The small molecule below binds the protein below.
Small molecule (SMILES): O=C[C@H](O)[C@@H](O)[C@H](O)[C@H](O)C(=O)O

Binding-site contacts:
Ligand atom O6B contacts residue MET258 of chain 1.G at 3.3 Å.
Ligand atom C1 contacts residue TRP326 of chain 1.G at 3.5 Å (hydrophobic).
Ligand atom C2 contacts residue ARG357 of chain 1.G at 3.8 Å.
Ligand atom O4 contacts residue ARG357 of chain 1.G at 3.8 Å.
Ligand atom C3 contacts residue TRP326 of chain 1.G at 3.9 Å (hydrophobic).
Ligand atom O4 contacts residue LYS263 of chain 1.G at 3.7 Å.
Ligand atom O5 contacts residue HIS28 of chain 1.G at 3.6 Å.
Ligand atom O6B contacts residue ARG170 of chain 1.G at 2.9 Å (salt-bridge).
Ligand atom C5 contacts residue ZN1 of chain 1.IA at 2.9 Å.
Ligand atom C4 contacts residue ARG357 of chain 1.G at 3.8 Å.
Ligand atom C4 contacts residue HIS28 of chain 1.G at 3.9 Å.
Ligand atom C3 contacts residue ARG357 of chain 1.G at 3.9 Å.
Ligand atom C6 contacts residue MET258 of chain 1.G at 3.8 Å (hydrophobic).
Ligand atom O1 contacts residue TRP326 of chain 1.G at 3.8 Å.
Ligand atom O5 contacts residue ZN1 of chain 1.IA at 2.0 Å.
Ligand atom O3 contacts residue TRP326 of chain 1.G at 4.0 Å.
Ligand atom O1 contacts residue TYR50 of chain 1.G at 2.7 Å (h-bond).
Ligand atom O6B contacts residue ZN1 of chain 1.IA at 2.5 Å.
Ligand atom C6 contacts residue ZN1 of chain 1.IA at 3.1 Å.
Ligand atom O6A contacts residue ARG170 of chain 1.G at 2.6 Å (salt-bridge).
Ligand atom C6 contacts residue TRP325 of chain 1.G at 3.9 Å (hydrophobic).
Ligand atom O3 contacts residue ARG357 of chain 1.G at 3.1 Å (salt-bridge).
Ligand atom O5 contacts residue TRP325 of chain 1.G at 2.8 Å (h-bond).
Ligand atom O6B contacts residue HIS26 of chain 1.G at 3.5 Å (h-bond).
Ligand atom O5 contacts residue HIS26 of chain 1.G at 3.8 Å.
Ligand atom C5 contacts residue TRP325 of chain 1.G at 3.6 Å (hydrophobic).
Ligand atom C1 contacts residue TYR50 of chain 1.G at 3.3 Å (hydrophobic).
Ligand atom C2 contacts residue ASP355 of chain 1.G at 3.9 Å.
Ligand atom C6 contacts residue ARG170 of chain 1.G at 3.3 Å.
Ligand atom O2 contacts residue HIS49 of chain 1.G at 3.5 Å (h-bond).
Ligand atom O6A contacts residue TRP325 of chain 1.G at 3.8 Å.
Ligand atom O5 contacts residue ASP355 of chain 1.G at 3.2 Å (salt-bridge).
Ligand atom O1 contacts residue ASP355 of chain 1.G at 3.4 Å (salt-bridge).
Ligand atom O3 contacts residue HIS49 of chain 1.G at 3.0 Å (h-bond).
Ligand atom O2 contacts residue ARG357 of chain 1.G at 2.6 Å (salt-bridge).
Ligand atom C4 contacts residue ZN1 of chain 1.IA at 3.5 Å.
Ligand atom O6A contacts residue SER223 of chain 1.G at 3.6 Å.
Ligand atom C2 contacts residue ZN1 of chain 1.IA at 3.8 Å.
Ligand atom O6B contacts residue HIS28 of chain 1.G at 3.3 Å.
Ligand atom O6A contacts residue MET258 of chain 1.G at 3.9 Å.

Sequence of chain 1.G:
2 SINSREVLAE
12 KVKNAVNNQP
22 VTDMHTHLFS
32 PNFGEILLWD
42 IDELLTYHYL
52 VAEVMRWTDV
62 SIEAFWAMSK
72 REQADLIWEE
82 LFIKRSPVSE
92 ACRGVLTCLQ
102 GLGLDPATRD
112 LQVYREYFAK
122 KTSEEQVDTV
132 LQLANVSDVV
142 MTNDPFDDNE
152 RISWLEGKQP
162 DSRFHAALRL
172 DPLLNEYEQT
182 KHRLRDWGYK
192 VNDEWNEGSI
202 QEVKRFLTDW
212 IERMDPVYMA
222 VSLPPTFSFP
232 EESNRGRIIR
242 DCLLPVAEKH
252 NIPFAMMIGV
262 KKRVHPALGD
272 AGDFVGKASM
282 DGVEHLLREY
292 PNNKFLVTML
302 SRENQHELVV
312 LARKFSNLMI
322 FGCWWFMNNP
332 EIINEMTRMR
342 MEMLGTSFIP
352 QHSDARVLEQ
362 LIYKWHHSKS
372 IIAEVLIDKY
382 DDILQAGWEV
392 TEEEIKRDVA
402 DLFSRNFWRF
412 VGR